This protein binds this small molecule.
Small molecule (SMILES): C[C@@H](O)[C@@H](C)O

Binding-site contacts:
Ligand atom O5 contacts residue MET582 of chain 1.A at 4.3 Å.
Ligand atom O6 contacts residue VAL605 of chain 1.A at 4.2 Å.
Ligand atom C1 contacts residue VAL605 of chain 1.A at 3.6 Å (hydrophobic).
Ligand atom C2 contacts residue ASP578 of chain 1.A at 3.3 Å.
Ligand atom C3 contacts residue ASP578 of chain 1.A at 3.7 Å.
Ligand atom O6 contacts residue ASP578 of chain 1.A at 2.8 Å (salt-bridge).
Ligand atom C3 contacts residue GLY606 of chain 1.A at 4.3 Å.
Ligand atom C3 contacts residue VAL605 of chain 1.A at 4.3 Å (hydrophobic).
Ligand atom O5 contacts residue ASP578 of chain 1.A at 2.5 Å (salt-bridge).
Ligand atom C2 contacts residue VAL605 of chain 1.A at 3.6 Å (hydrophobic).
Ligand atom O6 contacts residue GLY606 of chain 1.A at 3.6 Å (h-bond).
Ligand atom C4 contacts residue VAL605 of chain 1.A at 4.3 Å (hydrophobic).
Ligand atom C4 contacts residue GLY606 of chain 1.A at 3.8 Å.

Sequence of chain 1.A:
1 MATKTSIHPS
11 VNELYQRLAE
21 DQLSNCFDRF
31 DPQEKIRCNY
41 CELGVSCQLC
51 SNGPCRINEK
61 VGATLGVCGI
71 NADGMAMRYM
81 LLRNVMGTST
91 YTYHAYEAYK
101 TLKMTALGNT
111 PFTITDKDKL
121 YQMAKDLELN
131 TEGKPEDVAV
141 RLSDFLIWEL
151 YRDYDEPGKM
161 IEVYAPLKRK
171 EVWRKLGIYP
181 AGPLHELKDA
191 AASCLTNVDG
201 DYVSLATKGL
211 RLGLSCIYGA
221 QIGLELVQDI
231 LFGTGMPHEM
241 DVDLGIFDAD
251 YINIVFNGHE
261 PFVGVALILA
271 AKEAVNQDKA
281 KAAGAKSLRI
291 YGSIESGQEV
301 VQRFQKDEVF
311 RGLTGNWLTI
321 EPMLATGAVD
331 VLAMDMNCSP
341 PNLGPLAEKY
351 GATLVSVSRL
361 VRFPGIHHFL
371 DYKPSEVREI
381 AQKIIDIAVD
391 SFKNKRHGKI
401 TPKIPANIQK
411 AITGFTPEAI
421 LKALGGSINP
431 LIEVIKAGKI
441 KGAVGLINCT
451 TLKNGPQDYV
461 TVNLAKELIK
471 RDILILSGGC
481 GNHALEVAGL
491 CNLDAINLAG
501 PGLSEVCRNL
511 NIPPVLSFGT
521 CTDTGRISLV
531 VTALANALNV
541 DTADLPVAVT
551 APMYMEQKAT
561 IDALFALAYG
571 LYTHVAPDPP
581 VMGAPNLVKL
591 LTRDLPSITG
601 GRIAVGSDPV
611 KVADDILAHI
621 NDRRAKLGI